Binding-site contacts:
Ligand atom OAC contacts residue LEU167 of chain 1.B at 3.7 Å.
Ligand atom CAM contacts residue LYS68 of chain 1.B at 3.8 Å.
Ligand atom CAO contacts residue GLY22 of chain 1.B at 4.0 Å.
Ligand atom FAE contacts residue GLY22 of chain 1.B at 3.5 Å.
Ligand atom OAD contacts residue TYR115 of chain 1.B at 3.6 Å.
Ligand atom FAE contacts residue GLN23 of chain 1.B at 3.5 Å.
Ligand atom CAR contacts residue VAL66 of chain 1.B at 3.7 Å (hydrophobic).
Ligand atom NAA contacts residue THR113 of chain 1.B at 3.2 Å (h-bond).
Ligand atom NAB contacts residue VAL116 of chain 1.B at 3.0 Å (h-bond).
Ligand atom NAK contacts residue VAL66 of chain 1.B at 3.5 Å.
Ligand atom CAR contacts residue LEU167 of chain 1.B at 3.7 Å (hydrophobic).
Ligand atom CAJ contacts residue LEU21 of chain 1.B at 3.9 Å (hydrophobic).
Ligand atom CAG contacts residue LEU21 of chain 1.B at 3.5 Å (hydrophobic).
Ligand atom CAS contacts residue VAL66 of chain 1.B at 3.7 Å (hydrophobic).
Ligand atom FAE contacts residue LEU21 of chain 1.B at 4.0 Å.
Ligand atom CAM contacts residue LEU167 of chain 1.B at 3.4 Å (hydrophobic).
Ligand atom CAF contacts residue VAL29 of chain 1.B at 4.0 Å (hydrophobic).
Ligand atom CAP contacts residue PRO120 of chain 1.B at 3.9 Å (hydrophobic).
Ligand atom NAK contacts residue GLU114 of chain 1.B at 3.4 Å (salt-bridge).
Ligand atom CAI contacts residue PRO120 of chain 1.B at 3.6 Å (hydrophobic).
Ligand atom NAK contacts residue LEU167 of chain 1.B at 3.5 Å.
Ligand atom CAJ contacts residue PRO120 of chain 1.B at 4.0 Å (hydrophobic).
Ligand atom OAC contacts residue SER184 of chain 1.B at 3.4 Å.
Ligand atom CAM contacts residue GLU114 of chain 1.B at 3.5 Å.
Ligand atom NAA contacts residue LEU167 of chain 1.B at 3.7 Å.
Ligand atom CAN contacts residue VAL116 of chain 1.B at 3.6 Å (hydrophobic).
Ligand atom CAO contacts residue ARG164 of chain 1.B at 4.0 Å.
Ligand atom OAD contacts residue VAL116 of chain 1.B at 2.7 Å (h-bond).
Ligand atom CAH contacts residue VAL29 of chain 1.B at 3.9 Å (hydrophobic).
Ligand atom FAE contacts residue ARG164 of chain 1.B at 3.3 Å.
Ligand atom OAC contacts residue LYS68 of chain 1.B at 2.8 Å (salt-bridge).
Ligand atom CAF contacts residue GLN23 of chain 1.B at 3.9 Å.
Ligand atom CAM contacts residue THR113 of chain 1.B at 3.7 Å.
Ligand atom OAD contacts residue VAL66 of chain 1.B at 3.6 Å.
Ligand atom NAB contacts residue GLY119 of chain 1.B at 3.8 Å.
Ligand atom CAS contacts residue LEU167 of chain 1.B at 3.7 Å (hydrophobic).
Ligand atom NAB contacts residue TYR115 of chain 1.B at 3.5 Å.
Ligand atom OAD contacts residue GLU114 of chain 1.B at 3.5 Å (salt-bridge).
Ligand atom CAN contacts residue VAL66 of chain 1.B at 3.6 Å (hydrophobic).
Ligand atom NAA contacts residue GLU114 of chain 1.B at 2.8 Å (salt-bridge).

Sequence of chain 1.B:
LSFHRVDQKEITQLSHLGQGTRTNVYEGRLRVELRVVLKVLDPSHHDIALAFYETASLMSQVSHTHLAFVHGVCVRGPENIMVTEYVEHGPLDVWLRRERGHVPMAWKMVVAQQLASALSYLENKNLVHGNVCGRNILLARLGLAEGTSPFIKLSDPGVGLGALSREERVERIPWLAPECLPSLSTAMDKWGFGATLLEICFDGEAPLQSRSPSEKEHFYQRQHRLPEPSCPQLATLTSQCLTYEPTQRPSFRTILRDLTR

The protein below binds the small molecule below.
Small molecule (SMILES): NC(=O)Nc1sc(-c2ccc(F)cc2)cc1C(N)=O